Sequence of chain 1.A:
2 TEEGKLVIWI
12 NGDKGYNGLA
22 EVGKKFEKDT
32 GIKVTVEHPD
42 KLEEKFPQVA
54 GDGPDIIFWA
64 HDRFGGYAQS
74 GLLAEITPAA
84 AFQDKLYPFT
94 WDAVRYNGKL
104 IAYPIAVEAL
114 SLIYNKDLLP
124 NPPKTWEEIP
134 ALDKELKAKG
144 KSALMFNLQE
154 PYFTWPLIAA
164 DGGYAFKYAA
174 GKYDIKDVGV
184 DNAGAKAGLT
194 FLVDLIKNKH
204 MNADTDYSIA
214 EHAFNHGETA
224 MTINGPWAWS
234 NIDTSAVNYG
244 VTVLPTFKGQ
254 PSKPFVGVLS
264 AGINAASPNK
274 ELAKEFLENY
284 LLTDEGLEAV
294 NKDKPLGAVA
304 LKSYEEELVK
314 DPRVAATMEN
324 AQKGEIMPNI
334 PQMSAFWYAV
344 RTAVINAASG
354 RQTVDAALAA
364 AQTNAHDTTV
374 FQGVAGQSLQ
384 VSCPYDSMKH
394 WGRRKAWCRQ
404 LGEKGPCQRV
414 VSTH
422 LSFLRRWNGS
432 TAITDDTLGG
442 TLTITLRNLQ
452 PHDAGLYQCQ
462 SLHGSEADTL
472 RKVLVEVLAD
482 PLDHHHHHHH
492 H

The protein below binds the small molecule below.
Small molecule (SMILES): OCCNc1ccc(Br)cc1

Binding-site contacts:
Ligand atom N contacts residue DMS1 of chain 1.E at 3.7 Å.
Ligand atom C6 contacts residue DMS1 of chain 1.E at 3.9 Å.
Ligand atom C7 contacts residue MET391 of chain 1.A at 4.4 Å (hydrophobic).
Ligand atom C4 contacts residue DMS1 of chain 1.E at 3.7 Å.
Ligand atom C3 contacts residue MET391 of chain 1.A at 3.7 Å (hydrophobic).
Ligand atom C4 contacts residue MET391 of chain 1.A at 4.0 Å (hydrophobic).
Ligand atom C2 contacts residue DMS1 of chain 1.E at 3.7 Å.
Ligand atom C5 contacts residue DMS1 of chain 1.E at 3.8 Å.
Ligand atom C2 contacts residue MET391 of chain 1.A at 4.1 Å (hydrophobic).
Ligand atom C5 contacts residue MET391 of chain 1.A at 4.0 Å (hydrophobic).
Ligand atom O contacts residue DMS1 of chain 1.E at 2.8 Å (h-bond).
Ligand atom C1 contacts residue DMS1 of chain 1.E at 4.5 Å.
Ligand atom C6 contacts residue MET391 of chain 1.A at 4.0 Å (hydrophobic).
Ligand atom BR contacts residue ARG354 of chain 1.A at 3.7 Å.
Ligand atom C contacts residue DMS1 of chain 1.E at 3.1 Å.
Ligand atom C7 contacts residue DMS1 of chain 1.E at 3.6 Å.
Ligand atom C3 contacts residue DMS1 of chain 1.E at 3.8 Å.